Binding-site contacts:
Ligand atom C2 contacts residue ASP205 of chain 1.A at 2.9 Å.
Ligand atom C2 contacts residue ARG66 of chain 1.A at 4.1 Å.
Ligand atom C1 contacts residue ASP205 of chain 1.A at 3.3 Å.
Ligand atom O1 contacts residue ARG66 of chain 1.A at 3.7 Å.
Ligand atom C3 contacts residue ASP205 of chain 1.A at 3.9 Å.
Ligand atom C2 contacts residue ARG165 of chain 1.A at 3.9 Å.
Ligand atom C2 contacts residue TYR207 of chain 1.A at 4.1 Å (hydrophobic).
Ligand atom C1 contacts residue TYR207 of chain 1.A at 4.0 Å (hydrophobic).
Ligand atom O2 contacts residue ARG165 of chain 1.A at 2.8 Å (salt-bridge).
Ligand atom C6 contacts residue ARG66 of chain 1.A at 3.3 Å.
Ligand atom O1 contacts residue ASP205 of chain 1.A at 2.9 Å (salt-bridge).
Ligand atom C5 contacts residue TYR207 of chain 1.A at 3.8 Å (hydrophobic).
Ligand atom O6 contacts residue ASP30 of chain 1.A at 3.8 Å.
Ligand atom O5 contacts residue TYR207 of chain 1.A at 4.3 Å.
Ligand atom O2 contacts residue TRP184 of chain 1.A at 4.2 Å.
Ligand atom C1 contacts residue ARG66 of chain 1.A at 3.9 Å.
Ligand atom C4 contacts residue TYR207 of chain 1.A at 4.3 Å (hydrophobic).
Ligand atom C1 contacts residue HIS29 of chain 1.A at 4.0 Å.
Ligand atom C3 contacts residue TYR207 of chain 1.A at 4.1 Å (hydrophobic).
Ligand atom O4 contacts residue TYR207 of chain 1.A at 4.0 Å.
Ligand atom O6 contacts residue ARG66 of chain 1.A at 3.3 Å (salt-bridge).
Ligand atom O2 contacts residue ASP205 of chain 1.A at 3.0 Å (salt-bridge).
Ligand atom O3 contacts residue LYS112 of chain 1.A at 3.4 Å.
Ligand atom C4 contacts residue ARG66 of chain 1.A at 4.1 Å.
Ligand atom O3 contacts residue ARG165 of chain 1.A at 3.0 Å (salt-bridge).
Ligand atom O6 contacts residue HIS29 of chain 1.A at 2.5 Å (h-bond).
Ligand atom O2 contacts residue ARG66 of chain 1.A at 3.6 Å.
Ligand atom O1 contacts residue PHE238 of chain 1.A at 3.9 Å.
Ligand atom C6 contacts residue HIS29 of chain 1.A at 3.6 Å.
Ligand atom C3 contacts residue ARG165 of chain 1.A at 3.9 Å.
Ligand atom O1 contacts residue HIS29 of chain 1.A at 3.4 Å (h-bond).

This small molecule binds to this protein.
Small molecule (SMILES): OC1C(O)C(O)C(O)C(O)C1O

Sequence of chain 1.A:
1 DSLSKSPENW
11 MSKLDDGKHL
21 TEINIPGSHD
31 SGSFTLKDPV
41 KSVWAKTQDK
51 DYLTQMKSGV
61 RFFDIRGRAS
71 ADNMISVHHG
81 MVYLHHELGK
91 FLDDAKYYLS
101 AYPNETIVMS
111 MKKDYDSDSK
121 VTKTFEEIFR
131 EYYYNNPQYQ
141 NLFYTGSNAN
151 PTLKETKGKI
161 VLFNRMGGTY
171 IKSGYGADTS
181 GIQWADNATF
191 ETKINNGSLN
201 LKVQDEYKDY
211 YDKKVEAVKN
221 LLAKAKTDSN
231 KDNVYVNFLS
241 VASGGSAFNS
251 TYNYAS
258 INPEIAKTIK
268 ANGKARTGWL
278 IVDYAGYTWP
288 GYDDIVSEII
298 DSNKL